Binding-site contacts:
Ligand atom C6 contacts residue ILE71 of chain 1.A at 3.9 Å (hydrophobic).
Ligand atom C5 contacts residue MET107 of chain 1.A at 3.6 Å (hydrophobic).
Ligand atom C5 contacts residue ILE71 of chain 1.A at 3.8 Å (hydrophobic).
Ligand atom C2 contacts residue ASN90 of chain 1.A at 4.3 Å.
Ligand atom C6 contacts residue LEU58 of chain 1.A at 4.4 Å (hydrophobic).
Ligand atom C11 contacts residue LEU46 of chain 1.A at 4.2 Å (hydrophobic).
Ligand atom C6 contacts residue ILE84 of chain 1.A at 3.9 Å (hydrophobic).
Ligand atom CB1 contacts residue PRO38 of chain 1.A at 3.4 Å (hydrophobic).
Ligand atom C3 contacts residue MET107 of chain 1.A at 4.4 Å (hydrophobic).
Ligand atom C10 contacts residue ILE56 of chain 1.A at 3.6 Å (hydrophobic).
Ligand atom C9 contacts residue PHE105 of chain 1.A at 3.5 Å (hydrophobic).
Ligand atom C9 contacts residue VAL43 of chain 1.A at 4.4 Å (hydrophobic).
Ligand atom C11 contacts residue VAL92 of chain 1.A at 4.2 Å (hydrophobic).
Ligand atom C3 contacts residue LEU39 of chain 1.A at 4.0 Å (hydrophobic).
Ligand atom C8 contacts residue VAL92 of chain 1.A at 4.0 Å (hydrophobic).
Ligand atom C11 contacts residue PHE105 of chain 1.A at 3.7 Å (hydrophobic).
Ligand atom C2 contacts residue LEU39 of chain 1.A at 4.3 Å (hydrophobic).
Ligand atom C12 contacts residue LEU54 of chain 1.A at 3.7 Å (hydrophobic).
Ligand atom C5 contacts residue VAL41 of chain 1.A at 3.8 Å (hydrophobic).
Ligand atom C7 contacts residue LEU58 of chain 1.A at 3.8 Å (hydrophobic).
Ligand atom C6 contacts residue MET107 of chain 1.A at 3.7 Å (hydrophobic).
Ligand atom C12 contacts residue PHE105 of chain 1.A at 4.3 Å (hydrophobic).
Ligand atom CC1 contacts residue ASN90 of chain 1.A at 4.0 Å.
Ligand atom C8 contacts residue MET107 of chain 1.A at 4.2 Å (hydrophobic).
Ligand atom C12 contacts residue VAL92 of chain 1.A at 3.9 Å (hydrophobic).
Ligand atom C8 contacts residue ILE56 of chain 1.A at 3.9 Å (hydrophobic).
Ligand atom C7 contacts residue ILE71 of chain 1.A at 4.4 Å (hydrophobic).
Ligand atom C12 contacts residue LEU46 of chain 1.A at 4.3 Å (hydrophobic).
Ligand atom C7 contacts residue ILE56 of chain 1.A at 4.2 Å (hydrophobic).
Ligand atom C10 contacts residue PHE105 of chain 1.A at 4.1 Å (hydrophobic).
Ligand atom C9 contacts residue ILE56 of chain 1.A at 3.8 Å (hydrophobic).
Ligand atom C7 contacts residue MET107 of chain 1.A at 4.2 Å (hydrophobic).
Ligand atom C4 contacts residue ILE71 of chain 1.A at 3.3 Å (hydrophobic).
Ligand atom C8 contacts residue PHE105 of chain 1.A at 3.9 Å (hydrophobic).
Ligand atom C5 contacts residue LEU58 of chain 1.A at 4.1 Å (hydrophobic).
Ligand atom C10 contacts residue VAL92 of chain 1.A at 3.8 Å (hydrophobic).
Ligand atom C3 contacts residue PRO38 of chain 1.A at 4.5 Å (hydrophobic).

Sequence of chain 1.A:
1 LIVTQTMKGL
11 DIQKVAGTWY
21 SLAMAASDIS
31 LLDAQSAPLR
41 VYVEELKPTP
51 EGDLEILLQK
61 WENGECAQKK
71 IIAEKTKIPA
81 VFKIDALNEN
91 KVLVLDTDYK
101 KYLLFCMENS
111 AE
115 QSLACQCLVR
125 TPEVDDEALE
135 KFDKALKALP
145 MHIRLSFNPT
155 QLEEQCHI

A protein and the small-molecule ligand that binds it are described below.
Small molecule (SMILES): CCCCCCCCCCCC[N+](C)(C)C